A small-molecule ligand and the protein it binds are described below.
Small molecule (SMILES): CC(C)C[C@H](NC(=O)c1cc2ccccc2s1)C(=O)N1CCN(C(=O)[C@H](CO)NS(=O)(=O)c2ccc(Cl)cc2Cl)CC1

Sequence of chain 1.D:
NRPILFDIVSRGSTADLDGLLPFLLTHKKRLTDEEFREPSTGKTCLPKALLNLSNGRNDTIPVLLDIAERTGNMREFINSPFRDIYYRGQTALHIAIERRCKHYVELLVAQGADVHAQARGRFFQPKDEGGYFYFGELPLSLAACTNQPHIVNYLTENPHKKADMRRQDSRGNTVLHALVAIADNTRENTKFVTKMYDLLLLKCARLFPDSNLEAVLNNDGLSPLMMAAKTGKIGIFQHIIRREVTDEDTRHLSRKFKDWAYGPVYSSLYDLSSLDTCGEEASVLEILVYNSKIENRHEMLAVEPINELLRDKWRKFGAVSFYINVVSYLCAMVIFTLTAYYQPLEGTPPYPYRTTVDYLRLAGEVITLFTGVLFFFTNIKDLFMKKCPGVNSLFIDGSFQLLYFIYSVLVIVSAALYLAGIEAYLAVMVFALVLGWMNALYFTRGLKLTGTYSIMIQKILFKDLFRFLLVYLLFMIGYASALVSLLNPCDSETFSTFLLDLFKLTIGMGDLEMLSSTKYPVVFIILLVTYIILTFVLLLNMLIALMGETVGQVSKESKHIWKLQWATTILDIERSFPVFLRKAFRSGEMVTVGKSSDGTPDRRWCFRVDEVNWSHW

Binding-site contacts:
Ligand atom S30 contacts residue TYR553 of chain 1.D at 3.5 Å.
Ligand atom O31 contacts residue TYR553 of chain 1.D at 3.0 Å.
Ligand atom CL34 contacts residue THR527 of chain 1.D at 3.6 Å.
Ligand atom C32 contacts residue TYR553 of chain 1.D at 3.7 Å (hydrophobic).
Ligand atom C05 contacts residue ASN474 of chain 1.D at 3.8 Å.
Ligand atom O41 contacts residue THR527 of chain 1.D at 3.1 Å.
Ligand atom S16 contacts residue LEU523 of chain 1.D at 3.5 Å.
Ligand atom N19 contacts residue ASN474 of chain 1.D at 3.6 Å.
Ligand atom O40 contacts residue TYR553 of chain 1.D at 3.2 Å.
Ligand atom O31 contacts residue PHE549 of chain 1.D at 3.2 Å (h-bond).
Ligand atom C23 contacts residue TYR591 of chain 1.D at 3.3 Å (hydrophobic).
Ligand atom CL34 contacts residue PHE524 of chain 1.D at 3.6 Å.
Ligand atom C38 contacts residue TYR591 of chain 1.D at 3.4 Å (hydrophobic).
Ligand atom O40 contacts residue PHE549 of chain 1.D at 3.7 Å.
Ligand atom C13 contacts residue THR520 of chain 1.D at 3.6 Å.
Ligand atom C36 contacts residue PHE524 of chain 1.D at 3.4 Å (hydrophobic).
Ligand atom C09 contacts residue ASN474 of chain 1.D at 3.1 Å.
Ligand atom O28 contacts residue GLN550 of chain 1.D at 3.5 Å (h-bond).
Ligand atom C38 contacts residue PHE592 of chain 1.D at 3.8 Å (hydrophobic).
Ligand atom CL37 contacts residue ASN474 of chain 1.D at 3.7 Å.
Ligand atom C04 contacts residue SER470 of chain 1.D at 3.7 Å.
Ligand atom C39 contacts residue TYR553 of chain 1.D at 3.6 Å (hydrophobic).
Ligand atom O42 contacts residue ILE744 of chain 1.D at 3.5 Å.
Ligand atom C12 contacts residue TYR478 of chain 1.D at 3.9 Å (hydrophobic).
Ligand atom C24 contacts residue ASN474 of chain 1.D at 3.9 Å.
Ligand atom C33 contacts residue PHE524 of chain 1.D at 3.5 Å (hydrophobic).
Ligand atom CL34 contacts residue ASN528 of chain 1.D at 3.7 Å.
Ligand atom O40 contacts residue ASN528 of chain 1.D at 3.2 Å (h-bond).
Ligand atom C24 contacts residue TYR591 of chain 1.D at 3.3 Å (hydrophobic).
Ligand atom O31 contacts residue GLN550 of chain 1.D at 3.7 Å.
Ligand atom N06 contacts residue ASN474 of chain 1.D at 3.5 Å (h-bond).
Ligand atom C03 contacts residue PHE748 of chain 1.D at 3.8 Å (hydrophobic).
Ligand atom C35 contacts residue PHE524 of chain 1.D at 3.0 Å (hydrophobic).
Ligand atom C18 contacts residue ASN474 of chain 1.D at 3.1 Å.
Ligand atom C03 contacts residue SER470 of chain 1.D at 3.3 Å.
Ligand atom O28 contacts residue ASP531 of chain 1.D at 3.2 Å (salt-bridge).
Ligand atom N29 contacts residue ASN528 of chain 1.D at 3.7 Å.
Ligand atom CL37 contacts residue PHE524 of chain 1.D at 3.6 Å.
Ligand atom C39 contacts residue TYR591 of chain 1.D at 3.4 Å (hydrophobic).
Ligand atom O42 contacts residue ASN474 of chain 1.D at 2.7 Å (h-bond).